Sequence of chain 1.I:
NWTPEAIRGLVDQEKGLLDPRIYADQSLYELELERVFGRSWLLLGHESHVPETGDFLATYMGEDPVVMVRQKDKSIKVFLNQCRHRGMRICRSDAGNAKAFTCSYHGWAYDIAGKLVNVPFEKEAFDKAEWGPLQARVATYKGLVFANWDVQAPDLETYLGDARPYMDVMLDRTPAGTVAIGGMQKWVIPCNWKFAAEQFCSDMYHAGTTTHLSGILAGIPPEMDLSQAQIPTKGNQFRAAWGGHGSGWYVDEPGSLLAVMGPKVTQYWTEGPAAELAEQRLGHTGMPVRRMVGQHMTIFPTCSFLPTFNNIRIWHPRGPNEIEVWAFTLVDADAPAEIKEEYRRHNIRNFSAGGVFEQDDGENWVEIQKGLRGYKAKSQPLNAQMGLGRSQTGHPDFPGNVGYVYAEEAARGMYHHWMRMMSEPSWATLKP

The protein below binds the small molecule below.
Small molecule (SMILES): c1ccc(-c2ccccc2)cc1

Binding-site contacts:
Ligand atom C6 contacts residue MET231 of chain 1.I at 4.2 Å (hydrophobic).
Ligand atom C2 contacts residue HIS323 of chain 1.I at 4.3 Å.
Ligand atom C6 contacts residue GLN226 of chain 1.I at 3.4 Å.
Ligand atom C12 contacts residue ALA234 of chain 1.I at 4.0 Å (hydrophobic).
Ligand atom C1 contacts residue ALA234 of chain 1.I at 4.3 Å (hydrophobic).
Ligand atom C3 contacts residue LEU333 of chain 1.I at 3.5 Å (hydrophobic).
Ligand atom C3 contacts residue PHE227 of chain 1.I at 4.4 Å (hydrophobic).
Ligand atom C13 contacts residue PHE336 of chain 1.I at 3.7 Å (hydrophobic).
Ligand atom C4 contacts residue PHE227 of chain 1.I at 3.7 Å (hydrophobic).
Ligand atom C1 contacts residue ASP230 of chain 1.I at 3.7 Å.
Ligand atom C17 contacts residue ALA234 of chain 1.I at 3.7 Å (hydrophobic).
Ligand atom C4 contacts residue HIS323 of chain 1.I at 4.2 Å.
Ligand atom C5 contacts residue ASP230 of chain 1.I at 4.0 Å.
Ligand atom C1 contacts residue MET231 of chain 1.I at 4.2 Å (hydrophobic).
Ligand atom C4 contacts residue GLN226 of chain 1.I at 3.8 Å.
Ligand atom C4 contacts residue LEU333 of chain 1.I at 3.8 Å (hydrophobic).
Ligand atom C5 contacts residue GLN226 of chain 1.I at 3.2 Å.
Ligand atom C5 contacts residue HIS323 of chain 1.I at 3.8 Å.
Ligand atom C6 contacts residue HIS233 of chain 1.I at 3.4 Å.
Ligand atom C12 contacts residue PHE336 of chain 1.I at 4.3 Å (hydrophobic).
Ligand atom C3 contacts residue HIS233 of chain 1.I at 4.2 Å.
Ligand atom C14 contacts residue PHE336 of chain 1.I at 3.5 Å (hydrophobic).
Ligand atom C2 contacts residue HIS233 of chain 1.I at 4.0 Å.
Ligand atom C15 contacts residue MET231 of chain 1.I at 3.9 Å (hydrophobic).
Ligand atom C12 contacts residue PHE384 of chain 1.I at 4.0 Å (hydrophobic).
Ligand atom C1 contacts residue HIS233 of chain 1.I at 3.6 Å.
Ligand atom C6 contacts residue ASP230 of chain 1.I at 3.1 Å.
Ligand atom C5 contacts residue PHE227 of chain 1.I at 3.6 Å (hydrophobic).
Ligand atom C13 contacts residue VAL287 of chain 1.I at 4.2 Å (hydrophobic).
Ligand atom C15 contacts residue GLY321 of chain 1.I at 3.5 Å.
Ligand atom C16 contacts residue ALA234 of chain 1.I at 4.0 Å (hydrophobic).
Ligand atom C1 contacts residue HIS323 of chain 1.I at 3.8 Å.
Ligand atom C2 contacts residue LEU333 of chain 1.I at 4.2 Å (hydrophobic).
Ligand atom C6 contacts residue HIS323 of chain 1.I at 3.5 Å.
Ligand atom C15 contacts residue PHE336 of chain 1.I at 4.0 Å (hydrophobic).
Ligand atom C2 contacts residue ALA234 of chain 1.I at 4.4 Å (hydrophobic).
Ligand atom C5 contacts residue HIS233 of chain 1.I at 3.7 Å.
Ligand atom C14 contacts residue GLY321 of chain 1.I at 3.7 Å.
Ligand atom C4 contacts residue HIS233 of chain 1.I at 4.0 Å.
Ligand atom C14 contacts residue MET231 of chain 1.I at 4.3 Å (hydrophobic).